Sequence of chain 1.C:
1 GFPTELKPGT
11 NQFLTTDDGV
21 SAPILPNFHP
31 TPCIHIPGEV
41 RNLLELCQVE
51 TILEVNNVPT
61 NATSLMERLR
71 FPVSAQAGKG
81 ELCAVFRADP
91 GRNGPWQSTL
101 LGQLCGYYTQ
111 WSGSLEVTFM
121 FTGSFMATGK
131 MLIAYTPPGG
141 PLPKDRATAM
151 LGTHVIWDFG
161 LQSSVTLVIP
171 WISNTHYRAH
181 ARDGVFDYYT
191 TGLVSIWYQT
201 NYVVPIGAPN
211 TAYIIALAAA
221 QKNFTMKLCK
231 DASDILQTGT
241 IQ

A protein and the small-molecule ligand that binds it are described below.
Small molecule (SMILES): Cc1nc(-c2ccc(OCCCCCN3CCN(c4ccnc(N)c4)C3=O)cc2)no1

Binding-site contacts:
Ligand atom O2 contacts residue PHE137 of chain 5.A at 4.0 Å.
Ligand atom N4 contacts residue TRP203 of chain 5.A at 3.6 Å (h-bond).
Ligand atom N6 contacts residue ILE24 of chain 5.C at 3.9 Å.
Ligand atom N1 contacts residue THR114 of chain 5.A at 4.0 Å.
Ligand atom C13 contacts residue MET195 of chain 5.A at 3.9 Å (hydrophobic).
Ligand atom C8 contacts residue TYR201 of chain 5.A at 3.3 Å (hydrophobic).
Ligand atom N5 contacts residue PHE137 of chain 5.A at 3.5 Å.
Ligand atom C18 contacts residue PHE155 of chain 5.A at 3.9 Å (hydrophobic).
Ligand atom C14 contacts residue PHE135 of chain 5.A at 3.7 Å (hydrophobic).
Ligand atom C17 contacts residue PHE155 of chain 5.A at 3.7 Å (hydrophobic).
Ligand atom N2 contacts residue TRP203 of chain 5.A at 3.9 Å.
Ligand atom C7 contacts residue ASN228 of chain 5.A at 3.8 Å.
Ligand atom C17 contacts residue PHE135 of chain 5.A at 3.9 Å (hydrophobic).
Ligand atom C4 contacts residue TRP203 of chain 5.A at 4.0 Å (hydrophobic).
Ligand atom O1 contacts residue MET195 of chain 5.A at 3.2 Å.
Ligand atom C12 contacts residue MET195 of chain 5.A at 3.8 Å (hydrophobic).
Ligand atom C2 contacts residue ASP112 of chain 5.A at 2.8 Å.
Ligand atom C19 contacts residue ILE24 of chain 5.C at 3.5 Å (hydrophobic).
Ligand atom C15 contacts residue VAL192 of chain 5.A at 3.2 Å (hydrophobic).
Ligand atom C16 contacts residue PHE155 of chain 5.A at 3.9 Å (hydrophobic).
Ligand atom C3 contacts residue ASP112 of chain 5.A at 3.0 Å.
Ligand atom O2 contacts residue PHE233 of chain 5.A at 3.0 Å.
Ligand atom C5 contacts residue TRP203 of chain 5.A at 3.8 Å (hydrophobic).
Ligand atom C2 contacts residue THR114 of chain 5.A at 3.6 Å.
Ligand atom N6 contacts residue PHE155 of chain 5.A at 3.8 Å.
Ligand atom O3 contacts residue ASP112 of chain 5.A at 3.6 Å.
Ligand atom C22 contacts residue VAL179 of chain 5.A at 3.4 Å (hydrophobic).
Ligand atom C13 contacts residue PHE135 of chain 5.A at 3.4 Å (hydrophobic).
Ligand atom N1 contacts residue ASP112 of chain 5.A at 3.9 Å.
Ligand atom N5 contacts residue PHE233 of chain 5.A at 3.2 Å.
Ligand atom C14 contacts residue MET195 of chain 5.A at 3.9 Å (hydrophobic).
Ligand atom C9 contacts residue ILE113 of chain 5.A at 3.7 Å (hydrophobic).
Ligand atom C15 contacts residue MET195 of chain 5.A at 3.8 Å (hydrophobic).
Ligand atom C13 contacts residue ILE111 of chain 5.A at 4.0 Å (hydrophobic).
Ligand atom C16 contacts residue ILE111 of chain 5.A at 3.5 Å (hydrophobic).
Ligand atom C16 contacts residue PHE135 of chain 5.A at 3.4 Å (hydrophobic).
Ligand atom C14 contacts residue PHE155 of chain 5.A at 3.9 Å (hydrophobic).
Ligand atom C19 contacts residue VAL192 of chain 5.A at 3.4 Å (hydrophobic).
Ligand atom C7 contacts residue TYR201 of chain 5.A at 3.8 Å (hydrophobic).
Ligand atom O3 contacts residue ILE113 of chain 5.A at 3.0 Å (h-bond).

Sequence of chain 5.C:
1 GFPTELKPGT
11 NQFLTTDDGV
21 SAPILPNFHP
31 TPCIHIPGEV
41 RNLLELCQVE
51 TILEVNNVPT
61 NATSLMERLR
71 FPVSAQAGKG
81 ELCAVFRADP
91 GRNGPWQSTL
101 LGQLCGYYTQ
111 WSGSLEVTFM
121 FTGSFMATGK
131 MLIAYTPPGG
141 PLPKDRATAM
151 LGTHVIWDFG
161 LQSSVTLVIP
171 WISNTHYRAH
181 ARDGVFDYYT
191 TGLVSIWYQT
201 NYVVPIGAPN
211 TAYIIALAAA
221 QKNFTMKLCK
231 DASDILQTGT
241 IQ

Sequence of chain 5.A:
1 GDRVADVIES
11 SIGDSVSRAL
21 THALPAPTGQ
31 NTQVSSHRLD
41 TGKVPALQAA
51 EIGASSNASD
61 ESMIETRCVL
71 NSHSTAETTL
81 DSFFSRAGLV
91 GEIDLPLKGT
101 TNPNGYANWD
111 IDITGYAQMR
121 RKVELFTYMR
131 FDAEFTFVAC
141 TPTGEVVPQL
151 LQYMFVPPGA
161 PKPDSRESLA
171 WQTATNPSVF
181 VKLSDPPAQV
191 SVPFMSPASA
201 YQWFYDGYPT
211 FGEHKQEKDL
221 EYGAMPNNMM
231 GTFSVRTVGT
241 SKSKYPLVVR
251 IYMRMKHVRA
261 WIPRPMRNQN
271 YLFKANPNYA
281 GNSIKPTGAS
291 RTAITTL